A small-molecule ligand and the protein it binds are described below.
Small molecule (SMILES): CC(=O)N[C@H]1[C@H](O[C@H]2[C@H](O)[C@@H](NC(C)=O)CO[C@@H]2CO)O[C@H](CO)[C@@H](O)[C@@H]1O

Sequence of chain 1.C:
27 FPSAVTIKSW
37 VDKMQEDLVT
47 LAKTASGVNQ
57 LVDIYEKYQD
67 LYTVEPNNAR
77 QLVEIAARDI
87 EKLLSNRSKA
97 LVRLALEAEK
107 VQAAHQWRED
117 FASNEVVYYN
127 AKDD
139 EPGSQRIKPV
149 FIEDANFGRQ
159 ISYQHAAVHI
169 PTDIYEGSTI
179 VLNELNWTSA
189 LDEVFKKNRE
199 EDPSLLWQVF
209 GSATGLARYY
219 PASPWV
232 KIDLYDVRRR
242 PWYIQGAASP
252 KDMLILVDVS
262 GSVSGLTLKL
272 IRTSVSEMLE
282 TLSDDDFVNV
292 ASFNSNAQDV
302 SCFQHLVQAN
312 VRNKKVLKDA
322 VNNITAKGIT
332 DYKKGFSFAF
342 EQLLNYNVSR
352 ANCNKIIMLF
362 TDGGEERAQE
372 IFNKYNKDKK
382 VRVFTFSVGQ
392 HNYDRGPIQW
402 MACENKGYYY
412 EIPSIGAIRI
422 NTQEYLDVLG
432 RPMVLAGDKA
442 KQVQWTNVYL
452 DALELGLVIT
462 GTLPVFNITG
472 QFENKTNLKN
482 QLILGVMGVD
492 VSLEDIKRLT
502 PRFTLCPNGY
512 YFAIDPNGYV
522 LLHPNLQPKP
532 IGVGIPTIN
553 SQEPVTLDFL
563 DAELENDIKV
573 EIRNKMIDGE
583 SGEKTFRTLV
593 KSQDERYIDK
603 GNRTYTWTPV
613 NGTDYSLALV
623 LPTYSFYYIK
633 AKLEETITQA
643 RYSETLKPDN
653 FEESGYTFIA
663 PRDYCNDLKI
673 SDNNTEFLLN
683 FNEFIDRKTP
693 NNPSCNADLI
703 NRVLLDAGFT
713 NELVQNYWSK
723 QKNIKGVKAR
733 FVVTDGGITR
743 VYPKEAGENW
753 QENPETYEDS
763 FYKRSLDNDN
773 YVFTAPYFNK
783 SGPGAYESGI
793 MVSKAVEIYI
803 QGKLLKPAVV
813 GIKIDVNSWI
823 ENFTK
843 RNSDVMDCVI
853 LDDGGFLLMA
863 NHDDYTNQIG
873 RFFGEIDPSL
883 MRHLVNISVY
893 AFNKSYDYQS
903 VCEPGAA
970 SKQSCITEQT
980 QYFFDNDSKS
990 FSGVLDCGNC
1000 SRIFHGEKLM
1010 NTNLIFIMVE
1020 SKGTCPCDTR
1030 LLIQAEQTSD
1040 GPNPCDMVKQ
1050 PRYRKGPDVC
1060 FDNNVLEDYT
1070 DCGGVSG

Binding-site contacts:
Ligand atom O5 contacts residue ASN613 of chain 1.C at 2.3 Å (h-bond).
Ligand atom N2 contacts residue ASN613 of chain 1.C at 2.5 Å (h-bond).
Ligand atom O7 contacts residue ASN613 of chain 1.C at 3.7 Å.
Ligand atom C7 contacts residue GLU80 of chain 1.C at 4.3 Å.
Ligand atom C7 contacts residue ARG84 of chain 1.C at 3.9 Å.
Ligand atom C7 contacts residue ASN613 of chain 1.C at 3.0 Å.
Ligand atom O7 contacts residue ARG84 of chain 1.C at 3.1 Å (salt-bridge).
Ligand atom C8 contacts residue ALA83 of chain 1.C at 4.2 Å (hydrophobic).
Ligand atom C8 contacts residue ASN613 of chain 1.C at 3.5 Å.
Ligand atom O7 contacts residue GLU80 of chain 1.C at 4.5 Å.
Ligand atom C3 contacts residue ASN613 of chain 1.C at 3.9 Å.
Ligand atom C4 contacts residue ASN613 of chain 1.C at 4.3 Å.
Ligand atom C8 contacts residue ARG84 of chain 1.C at 4.0 Å.
Ligand atom N2 contacts residue PRO611 of chain 1.C at 4.4 Å.
Ligand atom C8 contacts residue GLU80 of chain 1.C at 3.6 Å.
Ligand atom C1 contacts residue ASN613 of chain 1.C at 1.5 Å.
Ligand atom C2 contacts residue ASN613 of chain 1.C at 2.6 Å.
Ligand atom C5 contacts residue ASN613 of chain 1.C at 3.6 Å.